Sequence of chain 1.D:
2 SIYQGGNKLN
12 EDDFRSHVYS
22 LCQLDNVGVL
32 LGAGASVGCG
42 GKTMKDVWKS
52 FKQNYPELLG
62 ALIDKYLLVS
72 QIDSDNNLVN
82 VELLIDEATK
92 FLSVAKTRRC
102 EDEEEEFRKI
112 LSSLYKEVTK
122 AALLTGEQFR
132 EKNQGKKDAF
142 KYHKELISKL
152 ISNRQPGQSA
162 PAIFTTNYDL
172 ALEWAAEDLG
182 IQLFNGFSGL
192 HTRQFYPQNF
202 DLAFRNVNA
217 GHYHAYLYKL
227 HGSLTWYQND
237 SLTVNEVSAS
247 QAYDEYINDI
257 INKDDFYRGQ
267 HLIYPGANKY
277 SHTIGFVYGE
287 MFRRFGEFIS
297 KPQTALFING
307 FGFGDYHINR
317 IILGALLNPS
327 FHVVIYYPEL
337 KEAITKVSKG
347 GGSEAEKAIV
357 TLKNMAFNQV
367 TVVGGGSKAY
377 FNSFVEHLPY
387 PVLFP

Binding-site contacts:
Ligand atom C2 contacts residue TYR376 of chain 1.D at 4.2 Å (hydrophobic).
Ligand atom O1D contacts residue GLU83 of chain 1.D at 3.4 Å.
Ligand atom O3D contacts residue ASN81 of chain 1.D at 4.0 Å.
Ligand atom N6 contacts residue VAL38 of chain 1.D at 3.8 Å.
Ligand atom O2B contacts residue GLY33 of chain 1.D at 4.0 Å.
Ligand atom C4D contacts residue MET45 of chain 1.D at 4.0 Å (hydrophobic).
Ligand atom PB contacts residue GLY308 of chain 1.D at 4.2 Å.
Ligand atom N7 contacts residue VAL38 of chain 1.D at 4.2 Å.
Ligand atom O1D contacts residue GLY272 of chain 1.D at 4.1 Å.
Ligand atom N6 contacts residue TYR376 of chain 1.D at 4.0 Å.
Ligand atom O3A contacts residue ALA34 of chain 1.D at 3.8 Å.
Ligand atom O1D contacts residue PRO271 of chain 1.D at 3.0 Å (h-bond).
Ligand atom N1 contacts residue TYR376 of chain 1.D at 4.0 Å.
Ligand atom C2D contacts residue ASN81 of chain 1.D at 4.0 Å.
Ligand atom O3D contacts residue MET45 of chain 1.D at 2.6 Å.
Ligand atom O2B contacts residue ALA34 of chain 1.D at 3.3 Å (h-bond).
Ligand atom C2' contacts residue GLU335 of chain 1.D at 4.1 Å.
Ligand atom O3A contacts residue GLY306 of chain 1.D at 4.2 Å.
Ligand atom O3' contacts residue TYR333 of chain 1.D at 4.2 Å.
Ligand atom N1 contacts residue PHE377 of chain 1.D at 4.1 Å.
Ligand atom PB contacts residue ALA34 of chain 1.D at 4.2 Å.
Ligand atom N1 contacts residue GLY35 of chain 1.D at 3.8 Å.
Ligand atom O2' contacts residue PRO334 of chain 1.D at 3.5 Å.
Ligand atom O1B contacts residue GLY308 of chain 1.D at 3.4 Å (h-bond).
Ligand atom O2D contacts residue GLU83 of chain 1.D at 4.0 Å.
Ligand atom C6 contacts residue GLY35 of chain 1.D at 3.9 Å.
Ligand atom O2' contacts residue GLU335 of chain 1.D at 3.1 Å (salt-bridge).
Ligand atom O1B contacts residue PHE307 of chain 1.D at 4.0 Å.
Ligand atom O2A contacts residue MET45 of chain 1.D at 4.0 Å.
Ligand atom C2 contacts residue GLY35 of chain 1.D at 4.2 Å.
Ligand atom O2B contacts residue THR167 of chain 1.D at 4.0 Å.
Ligand atom PA contacts residue GLY308 of chain 1.D at 4.0 Å.
Ligand atom O2D contacts residue ASN81 of chain 1.D at 2.6 Å (h-bond).
Ligand atom C3D contacts residue MET45 of chain 1.D at 3.5 Å (hydrophobic).
Ligand atom O1A contacts residue GLY308 of chain 1.D at 2.8 Å.
Ligand atom C1D contacts residue PRO271 of chain 1.D at 4.1 Å (hydrophobic).
Ligand atom N6 contacts residue GLY35 of chain 1.D at 4.2 Å.
Ligand atom C5 contacts residue GLY35 of chain 1.D at 4.2 Å.
Ligand atom O3A contacts residue GLY308 of chain 1.D at 4.0 Å.
Ligand atom O3' contacts residue PRO334 of chain 1.D at 3.6 Å.

The protein below binds the small molecule below.
Small molecule (SMILES): Nc1ncnc2c1ncn2[C@@H]1O[C@H](COP(=O)(O)OP(=O)(O)OC[C@H]2O[C@H](O)[C@H](O)[C@@H]2O)[C@@H](O)[C@H]1O